This protein binds this small molecule.
Small molecule (SMILES): CC(=O)N[C@@H]1[C@@H](O)[C@H](O)[C@@H](CO)O[C@H]1O

Binding-site contacts:
Ligand atom C4 contacts residue ASN27 of chain 2.A at 4.2 Å.
Ligand atom C2 contacts residue ASN27 of chain 2.A at 2.5 Å.
Ligand atom C1 contacts residue ASN27 of chain 2.A at 1.4 Å.
Ligand atom O7 contacts residue ALA26 of chain 2.A at 3.8 Å.
Ligand atom C3 contacts residue ASN27 of chain 2.A at 3.8 Å.
Ligand atom N2 contacts residue ASN27 of chain 2.A at 2.9 Å (h-bond).
Ligand atom O5 contacts residue ASN27 of chain 2.A at 2.4 Å (h-bond).
Ligand atom C5 contacts residue ASN27 of chain 2.A at 3.7 Å.
Ligand atom C7 contacts residue ASN27 of chain 2.A at 3.0 Å.
Ligand atom C8 contacts residue ASN27 of chain 2.A at 4.3 Å.
Ligand atom O7 contacts residue ASN27 of chain 2.A at 2.7 Å (h-bond).

Sequence of chain 2.A:
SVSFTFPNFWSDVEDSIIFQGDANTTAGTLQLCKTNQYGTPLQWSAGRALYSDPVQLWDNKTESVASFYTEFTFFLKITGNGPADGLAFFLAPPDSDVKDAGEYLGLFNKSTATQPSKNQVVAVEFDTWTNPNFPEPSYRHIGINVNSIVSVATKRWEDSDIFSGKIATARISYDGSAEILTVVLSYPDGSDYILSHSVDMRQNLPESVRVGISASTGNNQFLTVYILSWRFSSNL